This small molecule binds to this protein.
Small molecule (SMILES): N#Cc1ccccc1O

Binding-site contacts:
Ligand atom CAG contacts residue ALA33 of chain 1.A at 4.1 Å (hydrophobic).
Ligand atom NAA contacts residue ALA33 of chain 1.A at 4.4 Å.
Ligand atom CAH contacts residue ASN32 of chain 1.A at 3.9 Å.
Ligand atom CAD contacts residue ILE64 of chain 1.A at 3.7 Å (hydrophobic).
Ligand atom CAI contacts residue ASN32 of chain 1.A at 4.0 Å.
Ligand atom OAB contacts residue VAL153 of chain 1.A at 3.4 Å.
Ligand atom CAE contacts residue ASN32 of chain 1.A at 3.8 Å.
Ligand atom CAI contacts residue ALA33 of chain 1.A at 4.4 Å (hydrophobic).
Ligand atom CAG contacts residue ASN32 of chain 1.A at 4.0 Å.
Ligand atom CAG contacts residue THR151 of chain 1.A at 3.9 Å.
Ligand atom CAG contacts residue ILE64 of chain 1.A at 4.5 Å (hydrophobic).
Ligand atom CAC contacts residue THR151 of chain 1.A at 4.3 Å.
Ligand atom CAI contacts residue VAL29 of chain 1.A at 4.5 Å (hydrophobic).
Ligand atom CAG contacts residue ASP59 of chain 1.A at 3.8 Å.
Ligand atom CAD contacts residue ILE80 of chain 1.A at 4.4 Å (hydrophobic).
Ligand atom CAI contacts residue VAL153 of chain 1.A at 4.0 Å (hydrophobic).
Ligand atom CAE contacts residue THR151 of chain 1.A at 4.3 Å.
Ligand atom OAB contacts residue VAL106 of chain 1.A at 3.5 Å.
Ligand atom CAI contacts residue THR151 of chain 1.A at 4.1 Å.
Ligand atom CAC contacts residue VAL153 of chain 1.A at 3.5 Å (hydrophobic).
Ligand atom OAB contacts residue MET81 of chain 1.A at 4.3 Å.
Ligand atom CAC contacts residue ALA33 of chain 1.A at 4.5 Å (hydrophobic).
Ligand atom NAA contacts residue VAL153 of chain 1.A at 3.5 Å.
Ligand atom CAF contacts residue MET81 of chain 1.A at 4.4 Å (hydrophobic).
Ligand atom OAB contacts residue VAL29 of chain 1.A at 4.0 Å.
Ligand atom CAG contacts residue GLU36 of chain 1.A at 4.0 Å.
Ligand atom NAA contacts residue VAL29 of chain 1.A at 3.2 Å.
Ligand atom CAE contacts residue ILE64 of chain 1.A at 3.4 Å (hydrophobic).
Ligand atom CAH contacts residue VAL106 of chain 1.A at 4.1 Å (hydrophobic).
Ligand atom NAA contacts residue VAL57 of chain 1.A at 3.4 Å (h-bond).
Ligand atom CAF contacts residue ASN32 of chain 1.A at 3.8 Å.
Ligand atom CAC contacts residue VAL29 of chain 1.A at 3.7 Å (hydrophobic).
Ligand atom CAF contacts residue ILE80 of chain 1.A at 4.2 Å (hydrophobic).
Ligand atom CAF contacts residue VAL106 of chain 1.A at 3.9 Å (hydrophobic).
Ligand atom CAE contacts residue GLU36 of chain 1.A at 3.7 Å.
Ligand atom CAC contacts residue VAL57 of chain 1.A at 4.4 Å (hydrophobic).
Ligand atom CAD contacts residue ASN32 of chain 1.A at 3.7 Å.
Ligand atom CAH contacts residue VAL153 of chain 1.A at 3.9 Å (hydrophobic).

Sequence of chain 1.A:
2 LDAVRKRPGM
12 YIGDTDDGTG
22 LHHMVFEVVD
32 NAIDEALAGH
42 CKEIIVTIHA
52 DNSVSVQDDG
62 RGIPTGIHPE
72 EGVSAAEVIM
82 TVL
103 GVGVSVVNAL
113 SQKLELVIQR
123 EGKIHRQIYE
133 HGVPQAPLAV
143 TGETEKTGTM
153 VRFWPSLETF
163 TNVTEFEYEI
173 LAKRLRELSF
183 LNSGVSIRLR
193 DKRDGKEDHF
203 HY